Sequence of chain 1.C:
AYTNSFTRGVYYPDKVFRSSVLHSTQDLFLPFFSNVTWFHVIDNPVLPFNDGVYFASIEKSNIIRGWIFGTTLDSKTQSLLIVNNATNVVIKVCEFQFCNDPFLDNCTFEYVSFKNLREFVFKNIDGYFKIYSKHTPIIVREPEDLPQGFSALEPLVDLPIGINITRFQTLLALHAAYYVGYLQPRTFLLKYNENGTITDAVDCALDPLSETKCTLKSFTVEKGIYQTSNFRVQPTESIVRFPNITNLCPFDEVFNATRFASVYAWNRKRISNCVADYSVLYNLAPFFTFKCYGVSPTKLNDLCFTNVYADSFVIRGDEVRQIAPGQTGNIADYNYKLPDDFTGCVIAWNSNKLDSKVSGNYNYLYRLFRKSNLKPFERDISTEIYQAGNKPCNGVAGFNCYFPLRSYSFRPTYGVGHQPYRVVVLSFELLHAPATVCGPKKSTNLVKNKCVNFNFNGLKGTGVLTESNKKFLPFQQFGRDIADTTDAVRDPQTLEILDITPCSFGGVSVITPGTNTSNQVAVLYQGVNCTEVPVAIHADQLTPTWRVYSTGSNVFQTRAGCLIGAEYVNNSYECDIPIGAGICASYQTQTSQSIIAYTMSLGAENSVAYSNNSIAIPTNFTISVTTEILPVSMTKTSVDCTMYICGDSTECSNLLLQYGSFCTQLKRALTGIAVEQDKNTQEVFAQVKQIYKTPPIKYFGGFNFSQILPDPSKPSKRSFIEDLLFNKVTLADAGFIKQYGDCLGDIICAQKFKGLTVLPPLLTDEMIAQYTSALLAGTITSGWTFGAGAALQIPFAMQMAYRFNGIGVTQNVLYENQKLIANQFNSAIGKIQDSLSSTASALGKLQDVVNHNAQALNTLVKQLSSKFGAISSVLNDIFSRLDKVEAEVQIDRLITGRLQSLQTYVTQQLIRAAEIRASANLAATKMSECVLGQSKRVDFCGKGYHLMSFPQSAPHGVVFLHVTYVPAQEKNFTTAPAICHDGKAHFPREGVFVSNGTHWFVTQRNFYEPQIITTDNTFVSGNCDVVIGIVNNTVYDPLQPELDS

Binding-site contacts:
Ligand atom C7 contacts residue ASN553 of chain 1.C at 4.0 Å.
Ligand atom N2 contacts residue ASN279 of chain 1.A at 2.8 Å (h-bond).
Ligand atom O5 contacts residue ASN279 of chain 1.A at 2.5 Å (h-bond).
Ligand atom C1 contacts residue ASN279 of chain 1.A at 1.4 Å.
Ligand atom N2 contacts residue LYS555 of chain 1.C at 3.9 Å.
Ligand atom C8 contacts residue GLU278 of chain 1.A at 3.7 Å.
Ligand atom O7 contacts residue LYS555 of chain 1.C at 3.0 Å (salt-bridge).
Ligand atom C3 contacts residue ASN279 of chain 1.A at 3.8 Å.
Ligand atom C5 contacts residue ASN279 of chain 1.A at 3.8 Å.
Ligand atom O7 contacts residue LYS554 of chain 1.C at 3.8 Å.
Ligand atom C4 contacts residue ASN279 of chain 1.A at 4.3 Å.
Ligand atom C1 contacts residue LYS555 of chain 1.C at 4.5 Å.
Ligand atom C7 contacts residue GLU278 of chain 1.A at 4.3 Å.
Ligand atom O6 contacts residue ASN279 of chain 1.A at 3.8 Å.
Ligand atom C7 contacts residue ASN279 of chain 1.A at 3.6 Å.
Ligand atom C8 contacts residue ASN279 of chain 1.A at 4.1 Å.
Ligand atom O7 contacts residue ASN279 of chain 1.A at 4.5 Å.
Ligand atom O7 contacts residue ASN553 of chain 1.C at 3.2 Å (h-bond).
Ligand atom C2 contacts residue ASN279 of chain 1.A at 2.5 Å.
Ligand atom C7 contacts residue LYS555 of chain 1.C at 4.0 Å.

The protein below binds the small molecule below.
Small molecule (SMILES): CC(=O)N[C@@H]1[C@@H](O)[C@H](O)[C@@H](CO)O[C@H]1O

Sequence of chain 1.A:
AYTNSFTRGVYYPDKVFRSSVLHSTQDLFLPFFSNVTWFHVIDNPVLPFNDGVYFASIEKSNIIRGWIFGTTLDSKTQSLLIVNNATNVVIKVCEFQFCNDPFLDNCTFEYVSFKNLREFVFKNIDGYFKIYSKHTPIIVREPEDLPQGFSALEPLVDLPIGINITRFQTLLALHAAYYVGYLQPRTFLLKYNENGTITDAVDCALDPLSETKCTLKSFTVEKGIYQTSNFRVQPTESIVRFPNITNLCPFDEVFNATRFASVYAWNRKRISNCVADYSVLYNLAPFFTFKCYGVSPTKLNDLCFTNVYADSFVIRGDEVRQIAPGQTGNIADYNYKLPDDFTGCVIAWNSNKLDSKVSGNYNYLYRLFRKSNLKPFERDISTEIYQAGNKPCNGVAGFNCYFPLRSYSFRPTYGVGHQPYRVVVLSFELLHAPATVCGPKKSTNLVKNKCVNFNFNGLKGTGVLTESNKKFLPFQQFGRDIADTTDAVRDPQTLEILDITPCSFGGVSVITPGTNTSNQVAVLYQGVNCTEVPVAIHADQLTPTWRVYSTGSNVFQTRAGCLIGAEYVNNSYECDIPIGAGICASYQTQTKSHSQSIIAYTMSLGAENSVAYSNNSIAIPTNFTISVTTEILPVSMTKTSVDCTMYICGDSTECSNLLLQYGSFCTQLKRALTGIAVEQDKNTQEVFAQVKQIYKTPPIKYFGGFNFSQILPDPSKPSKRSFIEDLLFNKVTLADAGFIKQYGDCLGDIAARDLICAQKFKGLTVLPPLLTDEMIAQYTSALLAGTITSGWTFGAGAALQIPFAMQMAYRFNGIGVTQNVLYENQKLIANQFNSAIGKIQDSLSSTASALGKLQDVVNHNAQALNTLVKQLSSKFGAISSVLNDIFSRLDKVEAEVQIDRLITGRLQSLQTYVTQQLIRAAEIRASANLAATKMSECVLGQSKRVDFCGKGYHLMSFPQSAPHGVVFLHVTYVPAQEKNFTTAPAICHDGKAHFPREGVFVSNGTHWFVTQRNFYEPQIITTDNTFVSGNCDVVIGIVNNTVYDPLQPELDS